Binding-site contacts:
Ligand atom C5 contacts residue SER443 of chain 1.U at 3.9 Å.
Ligand atom C6 contacts residue ASN444 of chain 1.U at 3.8 Å.
Ligand atom O8 contacts residue P8E1 of chain 1.LN at 3.8 Å.
Ligand atom O8 contacts residue SER443 of chain 1.U at 4.0 Å.
Ligand atom C1 contacts residue SER443 of chain 1.U at 2.2 Å.
Ligand atom O1A contacts residue MET442 of chain 1.U at 4.2 Å.
Ligand atom C3 contacts residue SER443 of chain 1.U at 2.5 Å.
Ligand atom C4 contacts residue ASN444 of chain 1.U at 3.4 Å.
Ligand atom O1A contacts residue SER443 of chain 1.U at 2.7 Å (h-bond).
Ligand atom C2 contacts residue SER443 of chain 1.U at 1.4 Å.
Ligand atom O1B contacts residue SER443 of chain 1.U at 3.0 Å (h-bond).
Ligand atom C4 contacts residue SER443 of chain 1.U at 3.4 Å.
Ligand atom C6 contacts residue SER443 of chain 1.U at 3.2 Å.
Ligand atom O1A contacts residue SER441 of chain 1.U at 3.6 Å.
Ligand atom C3 contacts residue ASN444 of chain 1.U at 3.9 Å.
Ligand atom C2 contacts residue ASN444 of chain 1.U at 3.9 Å.
Ligand atom C5 contacts residue ASN444 of chain 1.U at 4.0 Å.
Ligand atom O6 contacts residue SER443 of chain 1.U at 2.4 Å (h-bond).
Ligand atom O6 contacts residue ASN444 of chain 1.U at 4.3 Å.
Ligand atom O4 contacts residue ASN444 of chain 1.U at 4.1 Å.
Ligand atom C9 contacts residue P8E1 of chain 1.LN at 4.3 Å.

Sequence of chain 1.U:
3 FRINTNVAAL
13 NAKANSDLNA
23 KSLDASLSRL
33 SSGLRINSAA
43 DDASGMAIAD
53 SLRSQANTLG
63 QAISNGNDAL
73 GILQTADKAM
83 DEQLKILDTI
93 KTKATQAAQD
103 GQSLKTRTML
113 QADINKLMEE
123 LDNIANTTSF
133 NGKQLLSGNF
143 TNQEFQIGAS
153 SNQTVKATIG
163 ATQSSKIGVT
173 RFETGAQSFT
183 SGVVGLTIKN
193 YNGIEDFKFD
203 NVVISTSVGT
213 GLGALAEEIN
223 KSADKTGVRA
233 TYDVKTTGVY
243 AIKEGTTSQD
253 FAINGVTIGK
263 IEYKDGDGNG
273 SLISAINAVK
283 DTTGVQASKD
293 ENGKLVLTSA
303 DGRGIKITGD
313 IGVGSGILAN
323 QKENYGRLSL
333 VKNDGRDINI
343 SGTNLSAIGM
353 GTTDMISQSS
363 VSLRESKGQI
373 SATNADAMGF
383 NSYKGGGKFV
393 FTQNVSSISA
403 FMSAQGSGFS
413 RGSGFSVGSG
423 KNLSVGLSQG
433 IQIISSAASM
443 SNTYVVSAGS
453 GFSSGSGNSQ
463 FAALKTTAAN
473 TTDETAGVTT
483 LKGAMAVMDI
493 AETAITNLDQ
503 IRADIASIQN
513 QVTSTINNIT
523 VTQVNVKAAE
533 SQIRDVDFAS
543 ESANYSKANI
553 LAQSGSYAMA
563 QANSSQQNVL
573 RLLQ

A protein and the small-molecule ligand that binds it are described below.
Small molecule (SMILES): C[C@H](O)[C@H](N)[C@@H]1O[C@](O)(C(=O)O)C[C@H](O)[C@@H]1N